The protein below binds the small molecule below.
Small molecule (SMILES): CCCCCCCCCCO[C@@H]1O[C@H](CO)[C@@H](O[C@H]2O[C@H](CO)[C@@H](O)[C@H](O)[C@H]2O)[C@H](O)[C@H]1O

Binding-site contacts:
Ligand atom C4 contacts residue TRP19 of chain 1.L at 3.7 Å (hydrophobic).
Ligand atom O5 contacts residue TRP19 of chain 1.L at 4.0 Å.
Ligand atom C31 contacts residue LEU22 of chain 1.L at 4.5 Å (hydrophobic).
Ligand atom O49 contacts residue TRP19 of chain 1.L at 4.1 Å.
Ligand atom C28 contacts residue TRP19 of chain 1.L at 4.4 Å (hydrophobic).
Ligand atom C19 contacts residue TRP19 of chain 1.L at 4.1 Å (hydrophobic).
Ligand atom C18 contacts residue TRP19 of chain 1.L at 3.7 Å (hydrophobic).
Ligand atom C6 contacts residue TRP19 of chain 1.L at 3.9 Å (hydrophobic).
Ligand atom O5 contacts residue ILE17 of chain 1.M at 4.2 Å.
Ligand atom C34 contacts residue VAL21 of chain 1.M at 4.3 Å (hydrophobic).
Ligand atom C31 contacts residue VAL21 of chain 1.M at 4.0 Å (hydrophobic).
Ligand atom C25 contacts residue LEU22 of chain 1.L at 4.0 Å (hydrophobic).
Ligand atom C57 contacts residue ILE17 of chain 1.M at 4.2 Å (hydrophobic).
Ligand atom C37 contacts residue THR26 of chain 1.L at 3.6 Å.
Ligand atom C3 contacts residue TRP19 of chain 1.L at 4.3 Å (hydrophobic).
Ligand atom C40 contacts residue ALA23 of chain 1.L at 4.4 Å (hydrophobic).
Ligand atom C57 contacts residue GLU14 of chain 1.M at 4.3 Å.
Ligand atom C40 contacts residue THR26 of chain 1.L at 3.8 Å.
Ligand atom C57 contacts residue TRP19 of chain 1.L at 4.1 Å (hydrophobic).
Ligand atom C43 contacts residue THR26 of chain 1.L at 3.8 Å.
Ligand atom O16 contacts residue TRP19 of chain 1.L at 4.4 Å.
Ligand atom C2 contacts residue TRP19 of chain 1.L at 3.9 Å (hydrophobic).
Ligand atom C31 contacts residue ALA23 of chain 1.L at 4.1 Å (hydrophobic).
Ligand atom C19 contacts residue ILE17 of chain 1.M at 3.9 Å (hydrophobic).
Ligand atom C37 contacts residue ALA23 of chain 1.L at 4.2 Å (hydrophobic).
Ligand atom C37 contacts residue VAL21 of chain 1.M at 4.1 Å (hydrophobic).
Ligand atom C25 contacts residue TRP19 of chain 1.L at 4.4 Å (hydrophobic).
Ligand atom C1 contacts residue TRP19 of chain 1.L at 4.3 Å (hydrophobic).

Sequence of chain 1.M:
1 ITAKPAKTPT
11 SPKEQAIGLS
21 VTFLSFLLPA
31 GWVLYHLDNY

Sequence of chain 1.L:
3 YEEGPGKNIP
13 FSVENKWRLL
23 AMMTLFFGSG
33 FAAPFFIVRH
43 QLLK